A protein and the small-molecule ligand that binds it are described below.
Small molecule (SMILES): CC(=O)N[C@H]1[C@H](O[C@H]2[C@H](O)[C@@H](NC(C)=O)CO[C@@H]2CO)O[C@H](CO)[C@@H](O[C@@H]2O[C@H](CO[C@H]3O[C@H](CO[C@H]4O[C@H](CO[C@H]5O[C@H](CO)[C@@H](O)[C@H](O)[C@@H]5O)[C@@H](O)[C@H](O)[C@@H]4O)[C@@H](O)[C@H](O)[C@@H]3O)[C@@H](O)[C@H](O)[C@@H]2O)[C@@H]1O

Sequence of chain 1.D:
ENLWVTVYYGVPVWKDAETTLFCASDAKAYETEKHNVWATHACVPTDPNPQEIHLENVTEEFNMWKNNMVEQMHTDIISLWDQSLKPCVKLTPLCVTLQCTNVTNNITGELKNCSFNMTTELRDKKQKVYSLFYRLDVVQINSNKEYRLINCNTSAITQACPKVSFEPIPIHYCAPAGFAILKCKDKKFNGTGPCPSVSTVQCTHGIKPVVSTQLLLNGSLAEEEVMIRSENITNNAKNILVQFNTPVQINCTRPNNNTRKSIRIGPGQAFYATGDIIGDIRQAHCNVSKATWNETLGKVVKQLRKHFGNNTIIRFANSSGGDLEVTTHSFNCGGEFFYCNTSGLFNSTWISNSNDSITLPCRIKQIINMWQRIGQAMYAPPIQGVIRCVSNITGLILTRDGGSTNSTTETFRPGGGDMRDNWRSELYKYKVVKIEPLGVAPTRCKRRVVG

Binding-site contacts:
Ligand atom C3 contacts residue MAN1 of chain 1.N at 3.2 Å.
Ligand atom C1 contacts residue ASN326 of chain 1.D at 1.4 Å.
Ligand atom O4 contacts residue MAN1 of chain 1.M at 3.7 Å.
Ligand atom O4 contacts residue GLY101 of chain 1.E at 3.2 Å.
Ligand atom O4 contacts residue MAN1 of chain 1.N at 2.9 Å.
Ligand atom C1 contacts residue THR408 of chain 1.D at 3.7 Å.
Ligand atom O4 contacts residue GLN102 of chain 1.E at 3.2 Å (h-bond).
Ligand atom O7 contacts residue ASN326 of chain 1.D at 3.0 Å (h-bond).
Ligand atom C5 contacts residue ILE104 of chain 1.E at 3.4 Å (hydrophobic).
Ligand atom O4 contacts residue ILE104 of chain 1.E at 3.2 Å (h-bond).
Ligand atom O7 contacts residue VAL107 of chain 1.E at 3.1 Å.
Ligand atom O6 contacts residue GLN102 of chain 1.E at 3.7 Å.
Ligand atom O7 contacts residue VAL108 of chain 1.E at 2.9 Å (h-bond).
Ligand atom O3 contacts residue ARG100 of chain 1.E at 2.5 Å (salt-bridge).
Ligand atom C4 contacts residue ARG100 of chain 1.E at 3.4 Å.
Ligand atom C6 contacts residue GLN102 of chain 1.E at 3.4 Å.
Ligand atom C3 contacts residue MAN1 of chain 1.M at 3.4 Å.
Ligand atom O3 contacts residue MAN1 of chain 1.N at 2.9 Å.
Ligand atom O5 contacts residue THR408 of chain 1.D at 3.3 Å (h-bond).
Ligand atom C3 contacts residue ARG100 of chain 1.E at 3.4 Å.
Ligand atom N2 contacts residue HIS324 of chain 1.D at 3.2 Å (h-bond).
Ligand atom O4 contacts residue ARG100 of chain 1.E at 2.6 Å (salt-bridge).
Ligand atom O5 contacts residue ASN326 of chain 1.D at 2.4 Å (h-bond).
Ligand atom C4 contacts residue ILE104 of chain 1.E at 3.7 Å (hydrophobic).
Ligand atom O6 contacts residue ARG321 of chain 1.D at 3.0 Å (salt-bridge).
Ligand atom C4 contacts residue MAN1 of chain 1.N at 3.6 Å.
Ligand atom C7 contacts residue ASN326 of chain 1.D at 3.2 Å.
Ligand atom C5 contacts residue THR408 of chain 1.D at 3.7 Å.
Ligand atom O4 contacts residue VAL107 of chain 1.E at 3.8 Å.
Ligand atom O3 contacts residue GLY106 of chain 1.E at 3.3 Å (h-bond).
Ligand atom O3 contacts residue MAN1 of chain 1.M at 3.1 Å.
Ligand atom C8 contacts residue ASN290 of chain 1.D at 3.8 Å.
Ligand atom O7 contacts residue GLY106 of chain 1.E at 3.0 Å (h-bond).
Ligand atom C2 contacts residue ASN326 of chain 1.D at 2.5 Å.
Ligand atom C6 contacts residue ILE104 of chain 1.E at 3.7 Å (hydrophobic).
Ligand atom C5 contacts residue GLN102 of chain 1.E at 3.7 Å.
Ligand atom O3 contacts residue GLY101 of chain 1.E at 3.5 Å.
Ligand atom C5 contacts residue ASN326 of chain 1.D at 3.7 Å.
Ligand atom N2 contacts residue ASN326 of chain 1.D at 3.0 Å (h-bond).
Ligand atom O3 contacts residue ILE104 of chain 1.E at 3.4 Å.

Sequence of chain 1.E:
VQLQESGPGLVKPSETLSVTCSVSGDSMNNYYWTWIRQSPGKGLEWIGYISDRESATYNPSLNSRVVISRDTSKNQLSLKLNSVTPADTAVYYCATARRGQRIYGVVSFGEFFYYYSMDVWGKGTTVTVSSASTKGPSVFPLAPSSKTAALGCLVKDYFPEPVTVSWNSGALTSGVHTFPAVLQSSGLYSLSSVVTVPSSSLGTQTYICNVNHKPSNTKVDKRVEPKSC